Binding-site contacts:
Ligand atom O5 contacts residue TRP250 of chain 1.C at 4.3 Å.
Ligand atom C1 contacts residue ASN179 of chain 1.C at 1.5 Å.
Ligand atom C2 contacts residue ASN179 of chain 1.C at 2.5 Å.
Ligand atom C6 contacts residue TRP250 of chain 1.C at 3.5 Å (hydrophobic).
Ligand atom C7 contacts residue THR252 of chain 1.C at 3.9 Å.
Ligand atom N2 contacts residue THR252 of chain 1.C at 3.8 Å.
Ligand atom C1 contacts residue TRP250 of chain 1.C at 3.8 Å (hydrophobic).
Ligand atom C5 contacts residue ASN179 of chain 1.C at 3.8 Å.
Ligand atom C8 contacts residue THR252 of chain 1.C at 3.6 Å.
Ligand atom C4 contacts residue ASN179 of chain 1.C at 4.3 Å.
Ligand atom C5 contacts residue TRP250 of chain 1.C at 4.4 Å (hydrophobic).
Ligand atom O5 contacts residue ASN179 of chain 1.C at 2.4 Å (h-bond).
Ligand atom C8 contacts residue TRP250 of chain 1.C at 3.5 Å (hydrophobic).
Ligand atom C7 contacts residue ASN179 of chain 1.C at 3.6 Å.
Ligand atom N2 contacts residue TRP250 of chain 1.C at 4.4 Å.
Ligand atom O7 contacts residue TRP250 of chain 1.C at 4.5 Å.
Ligand atom C1 contacts residue THR252 of chain 1.C at 4.4 Å.
Ligand atom C6 contacts residue THR181 of chain 1.C at 4.0 Å.
Ligand atom C5 contacts residue TRP250 of chain 1.C at 3.9 Å (hydrophobic).
Ligand atom C3 contacts residue ASN179 of chain 1.C at 3.9 Å.
Ligand atom C5 contacts residue THR181 of chain 1.C at 4.2 Å.
Ligand atom C6 contacts residue TRP250 of chain 1.C at 4.1 Å (hydrophobic).
Ligand atom O7 contacts residue ASN179 of chain 1.C at 3.8 Å.
Ligand atom O5 contacts residue THR181 of chain 1.C at 4.2 Å.
Ligand atom N2 contacts residue ASN179 of chain 1.C at 3.0 Å (h-bond).
Ligand atom O5 contacts residue TRP250 of chain 1.C at 4.1 Å.

The protein below binds the small molecule below.
Small molecule (SMILES): CC(=O)N[C@H]1[C@H](O[C@H]2[C@H](O)[C@@H](NC(C)=O)CO[C@@H]2CO[C@@H]2O[C@@H](C)[C@@H](O)[C@@H](O)[C@@H]2O)O[C@H](CO)[C@@H](O)[C@@H]1O

Sequence of chain 1.C:
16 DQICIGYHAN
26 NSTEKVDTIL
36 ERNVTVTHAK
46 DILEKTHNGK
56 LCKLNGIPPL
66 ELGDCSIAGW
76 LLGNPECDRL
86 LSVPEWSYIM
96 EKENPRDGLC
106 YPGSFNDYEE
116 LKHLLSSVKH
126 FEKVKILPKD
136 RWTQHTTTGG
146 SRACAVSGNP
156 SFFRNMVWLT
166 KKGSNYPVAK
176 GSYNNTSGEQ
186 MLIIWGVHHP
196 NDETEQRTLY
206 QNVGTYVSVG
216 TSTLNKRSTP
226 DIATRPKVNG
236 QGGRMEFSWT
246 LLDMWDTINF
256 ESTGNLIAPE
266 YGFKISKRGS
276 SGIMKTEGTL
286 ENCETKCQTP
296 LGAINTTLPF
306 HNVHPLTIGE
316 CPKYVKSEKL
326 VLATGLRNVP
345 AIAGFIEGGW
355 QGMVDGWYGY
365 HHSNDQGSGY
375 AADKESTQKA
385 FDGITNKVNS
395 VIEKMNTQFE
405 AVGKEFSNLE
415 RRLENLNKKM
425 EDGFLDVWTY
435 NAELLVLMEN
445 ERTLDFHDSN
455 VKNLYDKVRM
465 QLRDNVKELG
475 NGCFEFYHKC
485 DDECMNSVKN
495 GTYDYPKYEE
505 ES